Sequence of chain 2.E:
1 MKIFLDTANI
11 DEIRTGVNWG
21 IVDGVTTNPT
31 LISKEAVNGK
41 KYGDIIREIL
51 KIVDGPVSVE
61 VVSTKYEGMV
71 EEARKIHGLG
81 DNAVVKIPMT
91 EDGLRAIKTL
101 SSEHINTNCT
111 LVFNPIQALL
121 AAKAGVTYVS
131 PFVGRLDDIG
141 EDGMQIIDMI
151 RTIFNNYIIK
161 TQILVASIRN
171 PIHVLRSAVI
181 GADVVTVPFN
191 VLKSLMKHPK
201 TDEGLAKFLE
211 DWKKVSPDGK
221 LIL

The small molecule below binds the protein below.
Small molecule (SMILES): O=C(CO)[C@@H](O)[C@H](O)[C@H](O)[C@H](O)COP(=O)(O)O

Binding-site contacts:
Ligand atom O3 contacts residue THR26 of chain 2.D at 3.7 Å.
Ligand atom O3 contacts residue ASN28 of chain 2.D at 3.2 Å (h-bond).
Ligand atom C4 contacts residue PHE132 of chain 2.D at 3.5 Å (hydrophobic).
Ligand atom P1 contacts residue ARG169 of chain 2.D at 3.8 Å.
Ligand atom O4 contacts residue ASN28 of chain 2.D at 3.0 Å (h-bond).
Ligand atom O1 contacts residue THR26 of chain 2.D at 3.9 Å.
Ligand atom C2 contacts residue LYS86 of chain 2.D at 1.3 Å.
Ligand atom O3 contacts residue ASP6 of chain 2.D at 2.7 Å (salt-bridge).
Ligand atom O1 contacts residue LYS86 of chain 2.D at 3.0 Å (salt-bridge).
Ligand atom C3 contacts residue ASP6 of chain 2.D at 3.3 Å.
Ligand atom C4 contacts residue ASN28 of chain 2.D at 3.8 Å.
Ligand atom O7 contacts residue SER167 of chain 2.D at 3.8 Å.
Ligand atom O9 contacts residue SER167 of chain 2.D at 2.8 Å (h-bond).
Ligand atom O3 contacts residue THR27 of chain 2.D at 3.5 Å (h-bond).
Ligand atom O6 contacts residue PHE132 of chain 2.D at 3.3 Å.
Ligand atom O9 contacts residue ARG169 of chain 2.D at 2.9 Å (salt-bridge).
Ligand atom C5 contacts residue ASP6 of chain 2.D at 3.2 Å.
Ligand atom O5 contacts residue SER167 of chain 2.D at 3.0 Å (h-bond).
Ligand atom O3 contacts residue LYS86 of chain 2.D at 2.6 Å (salt-bridge).
Ligand atom O6 contacts residue ASN28 of chain 2.D at 3.3 Å (h-bond).
Ligand atom C4 contacts residue LYS86 of chain 2.D at 3.5 Å.
Ligand atom O1 contacts residue SER130 of chain 2.D at 2.8 Å (h-bond).
Ligand atom O10 contacts residue ARG135 of chain 2.D at 2.8 Å (salt-bridge).
Ligand atom O7 contacts residue ARG135 of chain 2.D at 3.2 Å (salt-bridge).
Ligand atom O1 contacts residue ASN108 of chain 2.D at 3.2 Å (h-bond).
Ligand atom C3 contacts residue LYS86 of chain 2.D at 2.4 Å.
Ligand atom O4 contacts residue PHE132 of chain 2.D at 3.4 Å.
Ligand atom C1 contacts residue THR110 of chain 2.D at 3.5 Å.
Ligand atom C1 contacts residue SER130 of chain 2.D at 3.5 Å.
Ligand atom P1 contacts residue ARG135 of chain 2.D at 3.8 Å.
Ligand atom C6 contacts residue PHE132 of chain 2.D at 3.5 Å (hydrophobic).
Ligand atom P1 contacts residue SER167 of chain 2.D at 3.6 Å.
Ligand atom C1 contacts residue LYS86 of chain 2.D at 2.4 Å.
Ligand atom O10 contacts residue ARG169 of chain 2.D at 3.0 Å (salt-bridge).
Ligand atom O6 contacts residue ARG135 of chain 2.D at 3.1 Å (salt-bridge).
Ligand atom O5 contacts residue ALA166 of chain 2.D at 3.5 Å.
Ligand atom O4 contacts residue LYS86 of chain 2.D at 3.5 Å (salt-bridge).
Ligand atom O10 contacts residue SER167 of chain 2.D at 3.7 Å.
Ligand atom C5 contacts residue ASN28 of chain 2.D at 3.7 Å.
Ligand atom O5 contacts residue ASP6 of chain 2.D at 2.5 Å (salt-bridge).

Sequence of chain 2.D:
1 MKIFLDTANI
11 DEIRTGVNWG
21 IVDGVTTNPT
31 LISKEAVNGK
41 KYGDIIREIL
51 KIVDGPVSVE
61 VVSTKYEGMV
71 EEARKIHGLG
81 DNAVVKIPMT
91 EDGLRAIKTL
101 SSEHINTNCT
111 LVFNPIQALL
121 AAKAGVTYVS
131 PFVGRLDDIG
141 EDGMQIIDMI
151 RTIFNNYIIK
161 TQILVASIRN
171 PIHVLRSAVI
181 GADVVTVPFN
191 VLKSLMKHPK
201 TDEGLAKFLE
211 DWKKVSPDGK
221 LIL